Sequence of chain 1.A:
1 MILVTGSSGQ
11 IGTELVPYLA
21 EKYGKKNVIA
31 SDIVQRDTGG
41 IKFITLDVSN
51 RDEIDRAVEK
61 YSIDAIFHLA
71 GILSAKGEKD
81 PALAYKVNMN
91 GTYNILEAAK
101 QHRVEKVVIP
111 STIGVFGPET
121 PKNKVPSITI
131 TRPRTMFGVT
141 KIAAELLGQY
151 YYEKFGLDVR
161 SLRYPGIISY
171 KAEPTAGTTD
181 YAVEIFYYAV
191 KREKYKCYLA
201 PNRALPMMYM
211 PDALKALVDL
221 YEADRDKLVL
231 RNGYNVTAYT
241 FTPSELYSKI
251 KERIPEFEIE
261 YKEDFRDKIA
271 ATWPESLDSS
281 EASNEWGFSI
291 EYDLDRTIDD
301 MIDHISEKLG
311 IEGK

The protein below binds the small molecule below.
Small molecule (SMILES): CC[C@@H](O)[C@H](N)C(=O)O

Binding-site contacts:
Ligand atom C contacts residue SER74 of chain 1.A at 3.4 Å.
Ligand atom N contacts residue THR179 of chain 1.A at 2.9 Å (h-bond).
Ligand atom CG2 contacts residue NAD1 of chain 1.D at 4.2 Å.
Ligand atom CB contacts residue THR112 of chain 1.A at 3.7 Å.
Ligand atom CG2 contacts residue PRO165 of chain 1.A at 4.3 Å (hydrophobic).
Ligand atom OXT contacts residue TRP273 of chain 1.A at 4.3 Å.
Ligand atom N contacts residue NAD1 of chain 1.D at 3.1 Å (h-bond).
Ligand atom CD1 contacts residue THR179 of chain 1.A at 4.4 Å.
Ligand atom CD1 contacts residue TRP273 of chain 1.A at 3.9 Å (hydrophobic).
Ligand atom O contacts residue PHE137 of chain 1.A at 3.9 Å.
Ligand atom CA contacts residue NAD1 of chain 1.D at 3.9 Å.
Ligand atom OG1 contacts residue PHE137 of chain 1.A at 3.1 Å.
Ligand atom CG2 contacts residue GLY166 of chain 1.A at 4.3 Å.
Ligand atom O contacts residue GLY177 of chain 1.A at 4.2 Å.
Ligand atom CD1 contacts residue PRO165 of chain 1.A at 3.8 Å (hydrophobic).
Ligand atom C contacts residue THR178 of chain 1.A at 3.6 Å.
Ligand atom OG1 contacts residue NAD1 of chain 1.D at 3.9 Å.
Ligand atom OXT contacts residue THR179 of chain 1.A at 3.2 Å (h-bond).
Ligand atom CG2 contacts residue THR179 of chain 1.A at 3.7 Å.
Ligand atom O contacts residue LEU73 of chain 1.A at 3.9 Å.
Ligand atom C contacts residue GLY177 of chain 1.A at 4.0 Å.
Ligand atom CD1 contacts residue ILE113 of chain 1.A at 3.2 Å (hydrophobic).
Ligand atom O contacts residue TRP273 of chain 1.A at 4.1 Å.
Ligand atom OG1 contacts residue TRP273 of chain 1.A at 4.3 Å.
Ligand atom CA contacts residue LEU73 of chain 1.A at 4.4 Å (hydrophobic).
Ligand atom CD1 contacts residue GLY166 of chain 1.A at 4.0 Å.
Ligand atom CD1 contacts residue TYR164 of chain 1.A at 3.8 Å (hydrophobic).
Ligand atom C contacts residue THR179 of chain 1.A at 4.2 Å.
Ligand atom OG1 contacts residue THR112 of chain 1.A at 2.8 Å (h-bond).
Ligand atom C contacts residue TRP273 of chain 1.A at 4.3 Å (hydrophobic).
Ligand atom OXT contacts residue GLY177 of chain 1.A at 3.5 Å.
Ligand atom OXT contacts residue SER74 of chain 1.A at 3.5 Å (h-bond).
Ligand atom CD1 contacts residue THR112 of chain 1.A at 3.3 Å.
Ligand atom OXT contacts residue THR178 of chain 1.A at 2.6 Å (h-bond).
Ligand atom CA contacts residue THR179 of chain 1.A at 4.0 Å.
Ligand atom O contacts residue THR178 of chain 1.A at 4.0 Å.
Ligand atom CB contacts residue NAD1 of chain 1.D at 3.3 Å.
Ligand atom CG2 contacts residue THR112 of chain 1.A at 4.1 Å.
Ligand atom CG2 contacts residue TRP273 of chain 1.A at 3.9 Å (hydrophobic).
Ligand atom O contacts residue SER74 of chain 1.A at 2.6 Å (h-bond).